Sequence of chain 1.C:
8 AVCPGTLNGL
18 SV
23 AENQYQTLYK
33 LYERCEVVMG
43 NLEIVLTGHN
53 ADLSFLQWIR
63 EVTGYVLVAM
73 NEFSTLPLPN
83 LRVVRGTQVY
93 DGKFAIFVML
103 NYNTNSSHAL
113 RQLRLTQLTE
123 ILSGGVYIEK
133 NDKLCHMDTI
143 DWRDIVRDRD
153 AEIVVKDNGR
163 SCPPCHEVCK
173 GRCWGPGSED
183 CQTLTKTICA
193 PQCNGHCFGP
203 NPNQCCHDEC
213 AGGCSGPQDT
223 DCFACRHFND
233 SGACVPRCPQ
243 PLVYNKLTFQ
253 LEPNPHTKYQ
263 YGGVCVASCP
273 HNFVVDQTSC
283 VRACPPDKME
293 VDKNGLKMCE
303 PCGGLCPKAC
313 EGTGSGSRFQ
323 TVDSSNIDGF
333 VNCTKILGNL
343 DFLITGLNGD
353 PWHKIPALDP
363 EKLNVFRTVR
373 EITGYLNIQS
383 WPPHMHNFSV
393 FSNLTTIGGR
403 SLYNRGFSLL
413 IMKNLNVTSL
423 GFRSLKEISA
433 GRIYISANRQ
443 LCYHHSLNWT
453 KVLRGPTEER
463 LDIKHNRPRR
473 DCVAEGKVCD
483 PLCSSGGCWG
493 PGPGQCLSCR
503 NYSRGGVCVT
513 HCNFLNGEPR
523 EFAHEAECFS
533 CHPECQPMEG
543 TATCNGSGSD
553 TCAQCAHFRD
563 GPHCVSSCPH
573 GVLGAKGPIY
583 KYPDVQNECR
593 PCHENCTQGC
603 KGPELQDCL

A protein and the small-molecule ligand that binds it are described below.
Small molecule (SMILES): CC(=O)N[C@H]1[C@H](O[C@H]2[C@H](O)[C@@H](NC(C)=O)CO[C@@H]2CO)O[C@H](CO)[C@@H](O)[C@@H]1O

Binding-site contacts:
Ligand atom C6 contacts residue MET387 of chain 1.C at 4.3 Å (hydrophobic).
Ligand atom O6 contacts residue MET387 of chain 1.C at 3.6 Å.
Ligand atom O5 contacts residue ASN389 of chain 1.C at 2.2 Å (h-bond).
Ligand atom C8 contacts residue PRO493 of chain 1.C at 4.2 Å (hydrophobic).
Ligand atom O6 contacts residue HIS388 of chain 1.C at 3.2 Å (h-bond).
Ligand atom C4 contacts residue ASN389 of chain 1.C at 4.2 Å.
Ligand atom C5 contacts residue ASN389 of chain 1.C at 3.6 Å.
Ligand atom C7 contacts residue ASN389 of chain 1.C at 3.6 Å.
Ligand atom O7 contacts residue ASN389 of chain 1.C at 3.7 Å.
Ligand atom C6 contacts residue HIS388 of chain 1.C at 4.3 Å.
Ligand atom N2 contacts residue ASN389 of chain 1.C at 3.0 Å (h-bond).
Ligand atom C6 contacts residue HIS386 of chain 1.C at 3.5 Å.
Ligand atom C1 contacts residue ASN389 of chain 1.C at 1.4 Å.
Ligand atom O5 contacts residue HIS388 of chain 1.C at 4.0 Å.
Ligand atom C2 contacts residue ASN389 of chain 1.C at 2.5 Å.
Ligand atom O6 contacts residue HIS386 of chain 1.C at 2.5 Å (h-bond).
Ligand atom C1 contacts residue SER391 of chain 1.C at 4.5 Å.
Ligand atom C3 contacts residue ASN389 of chain 1.C at 3.8 Å.
Ligand atom O7 contacts residue SER421 of chain 1.C at 4.1 Å.
Ligand atom O7 contacts residue PRO493 of chain 1.C at 4.3 Å.